Binding-site contacts:
Ligand atom O6 contacts residue LEU129 of chain 1.A at 4.4 Å.
Ligand atom C7 contacts residue ASN19 of chain 1.A at 3.6 Å.
Ligand atom C1 contacts residue ASN19 of chain 1.A at 1.4 Å.
Ligand atom C1 contacts residue VAL22 of chain 1.A at 4.5 Å (hydrophobic).
Ligand atom O5 contacts residue VAL22 of chain 1.A at 3.6 Å.
Ligand atom C3 contacts residue ASN19 of chain 1.A at 3.8 Å.
Ligand atom C5 contacts residue ASN19 of chain 1.A at 3.7 Å.
Ligand atom C6 contacts residue VAL22 of chain 1.A at 4.3 Å (hydrophobic).
Ligand atom N2 contacts residue ASN19 of chain 1.A at 2.9 Å (h-bond).
Ligand atom O5 contacts residue ASN19 of chain 1.A at 2.4 Å (h-bond).
Ligand atom O7 contacts residue ASN19 of chain 1.A at 3.9 Å.
Ligand atom C4 contacts residue ASN19 of chain 1.A at 4.2 Å.
Ligand atom C2 contacts residue ASN19 of chain 1.A at 2.5 Å.
Ligand atom O6 contacts residue VAL22 of chain 1.A at 3.8 Å.

This small molecule binds to this protein.
Small molecule (SMILES): CC(=O)N[C@@H]1[C@@H](O)[C@H](O)[C@@H](CO)O[C@H]1O

Sequence of chain 1.A:
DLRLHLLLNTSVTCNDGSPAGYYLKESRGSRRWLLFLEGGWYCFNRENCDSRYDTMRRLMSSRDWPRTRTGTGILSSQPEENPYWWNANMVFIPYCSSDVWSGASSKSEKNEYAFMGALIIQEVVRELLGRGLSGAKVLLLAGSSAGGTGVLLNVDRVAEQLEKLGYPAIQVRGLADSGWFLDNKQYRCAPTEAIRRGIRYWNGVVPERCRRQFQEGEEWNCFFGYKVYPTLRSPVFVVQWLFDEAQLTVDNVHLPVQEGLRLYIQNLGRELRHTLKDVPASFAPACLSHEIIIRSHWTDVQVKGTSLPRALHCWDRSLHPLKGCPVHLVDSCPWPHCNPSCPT